This protein binds this small molecule.
Small molecule (SMILES): CN(C)c1ccc(C(=C2C=CC(=[N+](C)C)C=C2)c2ccccc2)cc1

Binding-site contacts:
Ligand atom C25 contacts residue ILE124 of chain 2.B at 3.5 Å (hydrophobic).
Ligand atom N2 contacts residue GLN90 of chain 2.B at 3.7 Å.
Ligand atom C6 contacts residue THR161 of chain 2.B at 3.6 Å.
Ligand atom C24 contacts residue PHE162 of chain 2.A at 3.9 Å (hydrophobic).
Ligand atom C22 contacts residue TRP61 of chain 2.B at 3.7 Å (hydrophobic).
Ligand atom C7 contacts residue THR161 of chain 2.B at 3.6 Å.
Ligand atom C13 contacts residue ASN157 of chain 2.B at 3.6 Å.
Ligand atom N2 contacts residue TYR123 of chain 2.B at 3.9 Å.
Ligand atom C11 contacts residue GLN90 of chain 2.B at 3.5 Å.
Ligand atom C15 contacts residue ASN157 of chain 2.B at 3.8 Å.
Ligand atom C14 contacts residue ASN157 of chain 2.B at 3.8 Å.
Ligand atom C8 contacts residue GLN90 of chain 2.B at 3.7 Å.
Ligand atom C4 contacts residue ILE99 of chain 2.B at 3.8 Å (hydrophobic).
Ligand atom N3 contacts residue ASN154 of chain 2.B at 3.8 Å.
Ligand atom C23 contacts residue GLN96 of chain 2.B at 3.8 Å.
Ligand atom C11 contacts residue TYR123 of chain 2.B at 3.8 Å (hydrophobic).
Ligand atom C25 contacts residue ALA153 of chain 2.B at 3.8 Å (hydrophobic).
Ligand atom C22 contacts residue TYR123 of chain 2.B at 3.8 Å (hydrophobic).
Ligand atom C18 contacts residue PHE162 of chain 2.A at 3.8 Å (hydrophobic).
Ligand atom C9 contacts residue IMD1 of chain 2.J at 3.6 Å.
Ligand atom C19 contacts residue ASN157 of chain 2.B at 3.6 Å.
Ligand atom C15 contacts residue IMD1 of chain 2.J at 3.9 Å.
Ligand atom C9 contacts residue GLN96 of chain 2.B at 3.8 Å.
Ligand atom C17 contacts residue ASN157 of chain 2.B at 3.6 Å.
Ligand atom C23 contacts residue TYR93 of chain 2.B at 3.4 Å (hydrophobic).
Ligand atom C7 contacts residue GLN90 of chain 2.B at 3.6 Å.
Ligand atom C10 contacts residue GLN96 of chain 2.B at 3.6 Å.
Ligand atom C13 contacts residue GLN90 of chain 2.B at 3.4 Å.
Ligand atom C12 contacts residue TYR123 of chain 2.B at 3.7 Å (hydrophobic).
Ligand atom C10 contacts residue GLN90 of chain 2.B at 3.9 Å.
Ligand atom C18 contacts residue ASN157 of chain 2.B at 3.7 Å.
Ligand atom C16 contacts residue ASN157 of chain 2.B at 3.6 Å.
Ligand atom C4 contacts residue TYR103 of chain 2.B at 3.8 Å (hydrophobic).
Ligand atom C19 contacts residue PHE162 of chain 2.A at 3.9 Å (hydrophobic).
Ligand atom C24 contacts residue ASN154 of chain 2.B at 2.3 Å.
Ligand atom C23 contacts residue IMD1 of chain 2.I at 3.6 Å.
Ligand atom C16 contacts residue GLU120 of chain 2.B at 3.9 Å.
Ligand atom C25 contacts residue GLU120 of chain 2.B at 3.5 Å.
Ligand atom C12 contacts residue GLN90 of chain 2.B at 3.3 Å.
Ligand atom C9 contacts residue GLN90 of chain 2.B at 3.8 Å.

Sequence of chain 2.B:
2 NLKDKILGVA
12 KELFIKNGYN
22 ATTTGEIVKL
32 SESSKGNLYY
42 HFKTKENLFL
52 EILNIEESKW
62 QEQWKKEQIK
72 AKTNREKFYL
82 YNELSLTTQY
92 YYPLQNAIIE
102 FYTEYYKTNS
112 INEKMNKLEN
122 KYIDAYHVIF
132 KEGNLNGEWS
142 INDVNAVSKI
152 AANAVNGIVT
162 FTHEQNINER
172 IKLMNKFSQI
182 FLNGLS

Sequence of chain 2.A:
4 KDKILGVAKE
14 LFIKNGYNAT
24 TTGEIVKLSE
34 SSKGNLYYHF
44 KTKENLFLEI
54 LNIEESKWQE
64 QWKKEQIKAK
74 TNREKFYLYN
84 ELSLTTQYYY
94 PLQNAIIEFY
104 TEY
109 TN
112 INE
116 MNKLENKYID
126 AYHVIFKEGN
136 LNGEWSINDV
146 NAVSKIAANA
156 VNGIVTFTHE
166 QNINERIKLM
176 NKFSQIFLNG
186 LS